The protein below binds the small molecule below.
Small molecule (SMILES): CC(=O)N[C@H]1[C@H](O[C@H]2[C@H](O)[C@@H](NC(C)=O)CO[C@@H]2CO)O[C@H](CO)[C@@H](O[C@@H]2O[C@H](CO)[C@@H](O)[C@H](O)[C@@H]2O)[C@@H]1O

Binding-site contacts:
Ligand atom O5 contacts residue ALA96 of chain 9.E at 4.5 Å.
Ligand atom C1 contacts residue ASN105 of chain 9.E at 1.4 Å.
Ligand atom O5 contacts residue VAL95 of chain 9.E at 4.5 Å.
Ligand atom C8 contacts residue TYR50 of chain 9.E at 4.1 Å (hydrophobic).
Ligand atom C8 contacts residue PRO48 of chain 9.E at 4.4 Å (hydrophobic).
Ligand atom C6 contacts residue VAL95 of chain 9.E at 3.6 Å (hydrophobic).
Ligand atom N2 contacts residue ASN105 of chain 9.E at 2.9 Å (h-bond).
Ligand atom C7 contacts residue ASN105 of chain 9.E at 3.6 Å.
Ligand atom O5 contacts residue ASN105 of chain 9.E at 2.4 Å (h-bond).
Ligand atom C5 contacts residue VAL95 of chain 9.E at 4.5 Å (hydrophobic).
Ligand atom C5 contacts residue ASN105 of chain 9.E at 3.6 Å.
Ligand atom O6 contacts residue ALA96 of chain 9.E at 4.3 Å.
Ligand atom C3 contacts residue ASN105 of chain 9.E at 3.8 Å.
Ligand atom O7 contacts residue ASN105 of chain 9.E at 4.0 Å.
Ligand atom O6 contacts residue VAL95 of chain 9.E at 2.9 Å (h-bond).
Ligand atom C4 contacts residue ASN105 of chain 9.E at 4.3 Å.
Ligand atom C2 contacts residue ASN105 of chain 9.E at 2.5 Å.

Sequence of chain 9.E:
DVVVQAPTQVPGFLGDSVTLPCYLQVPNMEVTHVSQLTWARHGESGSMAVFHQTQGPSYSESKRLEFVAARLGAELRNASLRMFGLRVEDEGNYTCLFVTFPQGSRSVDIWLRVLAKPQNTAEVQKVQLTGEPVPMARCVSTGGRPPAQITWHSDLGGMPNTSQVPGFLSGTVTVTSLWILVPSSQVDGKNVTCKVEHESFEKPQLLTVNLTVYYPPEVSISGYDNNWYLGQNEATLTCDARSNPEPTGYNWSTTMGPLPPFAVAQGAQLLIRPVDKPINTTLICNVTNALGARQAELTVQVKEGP